Binding-site contacts:
Ligand atom CAO contacts residue HEM1 of chain 1.G at 3.7 Å.
Ligand atom CAL contacts residue TYR75 of chain 1.B at 3.4 Å (hydrophobic).
Ligand atom CBD contacts residue HEM1 of chain 1.G at 3.7 Å.
Ligand atom NBA contacts residue TYR75 of chain 1.B at 2.9 Å (h-bond).
Ligand atom FAC contacts residue ALA259 of chain 1.B at 3.7 Å.
Ligand atom CAW contacts residue LEU328 of chain 1.B at 3.7 Å (hydrophobic).
Ligand atom CAO contacts residue TYR88 of chain 1.B at 3.6 Å (hydrophobic).
Ligand atom CBD contacts residue LEU99 of chain 1.B at 3.7 Å (hydrophobic).
Ligand atom CAK contacts residue LEU99 of chain 1.B at 3.8 Å (hydrophobic).
Ligand atom CAD contacts residue PHE20 of chain 1.B at 3.6 Å (hydrophobic).
Ligand atom FAC contacts residue PHE262 of chain 1.B at 3.6 Å.
Ligand atom CAJ contacts residue ALA259 of chain 1.B at 3.5 Å (hydrophobic).
Ligand atom CBG contacts residue HEM1 of chain 1.G at 3.6 Å.
Ligand atom CBN contacts residue TYR75 of chain 1.B at 3.7 Å (hydrophobic).
Ligand atom CBF contacts residue MET432 of chain 1.B at 3.6 Å (hydrophobic).
Ligand atom CAU contacts residue HEM1 of chain 1.G at 2.8 Å.
Ligand atom CAM contacts residue MET432 of chain 1.B at 3.6 Å (hydrophobic).
Ligand atom CAK contacts residue ALA87 of chain 1.B at 3.6 Å (hydrophobic).
Ligand atom NAX contacts residue HEM1 of chain 1.G at 2.1 Å.
Ligand atom FAB contacts residue MET256 of chain 1.B at 3.0 Å.
Ligand atom CAT contacts residue THR267 of chain 1.B at 3.7 Å.
Ligand atom CAG contacts residue HEM1 of chain 1.G at 3.0 Å.
Ligand atom OAA contacts residue VAL433 of chain 1.B at 3.8 Å.
Ligand atom CAN contacts residue ALA259 of chain 1.B at 3.4 Å (hydrophobic).
Ligand atom CAV contacts residue ALA263 of chain 1.B at 3.7 Å (hydrophobic).
Ligand atom NBO contacts residue LEU328 of chain 1.B at 3.6 Å.
Ligand atom FAC contacts residue ALA263 of chain 1.B at 3.3 Å.
Ligand atom CBE contacts residue ALA263 of chain 1.B at 3.5 Å (hydrophobic).
Ligand atom NAY contacts residue MET332 of chain 1.B at 3.6 Å.
Ligand atom FAB contacts residue LEU99 of chain 1.B at 3.4 Å.
Ligand atom CAS contacts residue TYR75 of chain 1.B at 3.2 Å (hydrophobic).
Ligand atom CAV contacts residue ALA259 of chain 1.B at 3.4 Å (hydrophobic).
Ligand atom CAH contacts residue MET332 of chain 1.B at 3.7 Å (hydrophobic).
Ligand atom CAQ contacts residue MET432 of chain 1.B at 3.7 Å (hydrophobic).
Ligand atom CAG contacts residue THR267 of chain 1.B at 3.7 Å.
Ligand atom CAN contacts residue HEM1 of chain 1.G at 3.4 Å.
Ligand atom OAA contacts residue MET432 of chain 1.B at 3.5 Å.
Ligand atom CAT contacts residue ALA263 of chain 1.B at 3.4 Å (hydrophobic).
Ligand atom CAG contacts residue ALA263 of chain 1.B at 3.2 Å (hydrophobic).
Ligand atom CAJ contacts residue HEM1 of chain 1.G at 3.5 Å.

Sequence of chain 1.B:
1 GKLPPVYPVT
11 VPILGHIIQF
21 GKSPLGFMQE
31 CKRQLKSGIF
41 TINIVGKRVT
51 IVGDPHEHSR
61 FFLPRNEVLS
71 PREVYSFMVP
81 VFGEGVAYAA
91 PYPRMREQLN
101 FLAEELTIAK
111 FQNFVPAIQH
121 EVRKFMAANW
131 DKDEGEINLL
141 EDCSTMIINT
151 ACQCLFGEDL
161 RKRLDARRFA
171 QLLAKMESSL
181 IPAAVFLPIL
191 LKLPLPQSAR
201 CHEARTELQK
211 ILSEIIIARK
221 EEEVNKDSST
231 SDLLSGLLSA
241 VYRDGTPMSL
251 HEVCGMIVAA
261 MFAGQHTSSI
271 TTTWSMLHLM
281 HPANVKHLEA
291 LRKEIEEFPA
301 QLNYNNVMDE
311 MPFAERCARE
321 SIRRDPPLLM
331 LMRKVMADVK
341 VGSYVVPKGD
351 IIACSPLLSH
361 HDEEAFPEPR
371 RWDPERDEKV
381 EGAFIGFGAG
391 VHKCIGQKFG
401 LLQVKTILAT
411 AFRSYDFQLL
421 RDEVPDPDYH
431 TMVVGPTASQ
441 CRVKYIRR

A small-molecule ligand and the protein it binds are described below.
Small molecule (SMILES): O=C(N[C@@H](Cn1ccnc1)c1ccc(-c2ccc(F)cc2)cc1F)c1ccc(-c2nnc(-c3ccccc3)o2)cc1